Sequence of chain 1.L:
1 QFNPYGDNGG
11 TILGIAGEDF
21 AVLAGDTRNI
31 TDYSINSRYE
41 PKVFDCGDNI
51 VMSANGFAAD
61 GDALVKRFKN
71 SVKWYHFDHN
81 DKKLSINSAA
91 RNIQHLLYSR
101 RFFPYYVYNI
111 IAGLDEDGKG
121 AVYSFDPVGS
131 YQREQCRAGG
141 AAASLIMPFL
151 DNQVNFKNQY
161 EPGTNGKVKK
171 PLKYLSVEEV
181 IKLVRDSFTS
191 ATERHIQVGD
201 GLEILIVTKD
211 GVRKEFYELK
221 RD

Sequence of chain 1.K:
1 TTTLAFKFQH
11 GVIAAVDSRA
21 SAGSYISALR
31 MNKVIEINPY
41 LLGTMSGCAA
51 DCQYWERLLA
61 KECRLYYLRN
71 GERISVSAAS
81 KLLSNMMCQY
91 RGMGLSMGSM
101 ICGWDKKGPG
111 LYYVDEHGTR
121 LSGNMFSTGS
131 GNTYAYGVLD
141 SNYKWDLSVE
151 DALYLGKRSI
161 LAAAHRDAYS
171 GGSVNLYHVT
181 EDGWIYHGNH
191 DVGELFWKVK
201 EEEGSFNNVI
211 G

The small molecule below binds the protein below.
Small molecule (SMILES): COc1ccc(C[C@H](NC(=O)[C@@H](C)NC(=O)C2=CC3=CCC=CC3=C2C)C(=O)N[C@@H](Cc2ccccc2)[C@@H](O)[C@H](C)CO)cc1

Binding-site contacts:
Ligand atom C34 contacts residue SER124 of chain 1.L at 3.6 Å.
Ligand atom C21 contacts residue MET31 of chain 1.K at 3.1 Å (hydrophobic).
Ligand atom C16 contacts residue THR1 of chain 1.K at 2.7 Å.
Ligand atom C22 contacts residue LYS33 of chain 1.K at 3.4 Å.
Ligand atom C20 contacts residue ALA49 of chain 1.K at 3.6 Å (hydrophobic).
Ligand atom C39 contacts residue SER27 of chain 1.K at 3.7 Å.
Ligand atom O24 contacts residue GLY47 of chain 1.K at 3.4 Å (h-bond).
Ligand atom C15 contacts residue LYS33 of chain 1.K at 3.7 Å.
Ligand atom O24 contacts residue THR1 of chain 1.K at 2.2 Å (h-bond).
Ligand atom C15 contacts residue THR1 of chain 1.K at 2.4 Å.
Ligand atom C2 contacts residue GLY47 of chain 1.K at 3.4 Å.
Ligand atom C25 contacts residue THR1 of chain 1.K at 1.5 Å.
Ligand atom C23 contacts residue THR1 of chain 1.K at 1.4 Å.
Ligand atom C37 contacts residue SER27 of chain 1.K at 3.7 Å.
Ligand atom C29 contacts residue SER130 of chain 1.L at 3.1 Å.
Ligand atom C26 contacts residue ARG19 of chain 1.K at 3.3 Å.
Ligand atom C35 contacts residue ARG137 of chain 1.L at 3.6 Å.
Ligand atom C27 contacts residue THR1 of chain 1.K at 2.4 Å.
Ligand atom C23 contacts residue LYS33 of chain 1.K at 3.6 Å.
Ligand atom C16 contacts residue LYS33 of chain 1.K at 3.7 Å.
Ligand atom C26 contacts residue TYR169 of chain 1.K at 3.2 Å (hydrophobic).
Ligand atom O28 contacts residue THR1 of chain 1.K at 3.5 Å (h-bond).
Ligand atom N14 contacts residue THR1 of chain 1.K at 3.6 Å.
Ligand atom C20 contacts residue MET31 of chain 1.K at 3.6 Å (hydrophobic).
Ligand atom N1 contacts residue SER21 of chain 1.K at 3.2 Å (h-bond).
Ligand atom C32 contacts residue MET31 of chain 1.K at 3.4 Å (hydrophobic).
Ligand atom O13 contacts residue ALA20 of chain 1.K at 3.2 Å.
Ligand atom C25 contacts residue TYR169 of chain 1.K at 3.6 Å (hydrophobic).
Ligand atom O45 contacts residue ALA49 of chain 1.K at 3.3 Å (h-bond).
Ligand atom C34 contacts residue ARG137 of chain 1.L at 3.6 Å.
Ligand atom C26 contacts residue THR1 of chain 1.K at 2.5 Å.
Ligand atom C5 contacts residue GLY47 of chain 1.K at 3.4 Å.
Ligand atom O13 contacts residue SER21 of chain 1.K at 3.2 Å (h-bond).
Ligand atom N14 contacts residue GLY47 of chain 1.K at 3.1 Å (h-bond).
Ligand atom C29 contacts residue ALA49 of chain 1.K at 3.4 Å (hydrophobic).
Ligand atom C12 contacts residue GLY47 of chain 1.K at 3.7 Å.
Ligand atom C42 contacts residue SER21 of chain 1.K at 3.4 Å.
Ligand atom C17 contacts residue LYS33 of chain 1.K at 3.5 Å.
Ligand atom O40 contacts residue SER27 of chain 1.K at 3.5 Å (h-bond).
Ligand atom C33 contacts residue SER124 of chain 1.L at 3.6 Å.